Binding-site contacts:
Ligand atom O5 contacts residue ASN412 of chain 1.A at 2.4 Å (h-bond).
Ligand atom N2 contacts residue ASN412 of chain 1.A at 3.3 Å (h-bond).
Ligand atom C5 contacts residue ASN412 of chain 1.A at 3.7 Å.
Ligand atom C2 contacts residue ASN412 of chain 1.A at 2.4 Å.
Ligand atom C3 contacts residue ASN412 of chain 1.A at 3.6 Å.
Ligand atom C4 contacts residue ASN412 of chain 1.A at 4.2 Å.
Ligand atom C7 contacts residue ASN412 of chain 1.A at 3.9 Å.
Ligand atom C8 contacts residue ASN412 of chain 1.A at 3.7 Å.
Ligand atom O6 contacts residue THR414 of chain 1.A at 3.7 Å.
Ligand atom O3 contacts residue ASN412 of chain 1.A at 3.7 Å.
Ligand atom C1 contacts residue ASN412 of chain 1.A at 1.4 Å.

Sequence of chain 1.A:
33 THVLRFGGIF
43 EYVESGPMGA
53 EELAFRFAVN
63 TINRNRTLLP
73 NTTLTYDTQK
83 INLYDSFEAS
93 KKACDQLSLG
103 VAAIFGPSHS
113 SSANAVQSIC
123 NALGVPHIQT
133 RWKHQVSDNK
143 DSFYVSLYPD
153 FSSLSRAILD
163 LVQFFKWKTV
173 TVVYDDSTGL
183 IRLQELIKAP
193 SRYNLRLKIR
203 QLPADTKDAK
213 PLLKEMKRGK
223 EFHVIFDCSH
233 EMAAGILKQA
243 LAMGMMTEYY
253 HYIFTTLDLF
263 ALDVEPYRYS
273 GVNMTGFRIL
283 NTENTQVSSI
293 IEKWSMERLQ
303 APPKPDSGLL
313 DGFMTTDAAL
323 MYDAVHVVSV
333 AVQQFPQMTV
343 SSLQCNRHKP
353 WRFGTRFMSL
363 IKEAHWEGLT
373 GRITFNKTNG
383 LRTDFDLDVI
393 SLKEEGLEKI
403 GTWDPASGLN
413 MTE

A protein and the small-molecule ligand that binds it are described below.
Small molecule (SMILES): CC(=O)N[C@@H]1[C@@H](O)[C@H](O)[C@@H](CO)O[C@H]1O